Binding-site contacts:
Ligand atom C1 contacts residue ASN560 of chain 1.B at 1.4 Å.
Ligand atom C6 contacts residue VAL555 of chain 1.B at 3.7 Å (hydrophobic).
Ligand atom O6 contacts residue TYR558 of chain 1.B at 3.5 Å.
Ligand atom C1 contacts residue PRO507 of chain 1.B at 3.5 Å (hydrophobic).
Ligand atom O6 contacts residue TYR508 of chain 1.B at 2.8 Å (h-bond).
Ligand atom O4 contacts residue ASP456 of chain 1.B at 2.8 Å (salt-bridge).
Ligand atom O5 contacts residue ASN560 of chain 1.B at 2.3 Å (h-bond).
Ligand atom C6 contacts residue GLU514 of chain 1.B at 3.4 Å.
Ligand atom O4 contacts residue GLY511 of chain 1.B at 3.9 Å.
Ligand atom O4 contacts residue ASN515 of chain 1.B at 3.5 Å.
Ligand atom C7 contacts residue GLU514 of chain 1.B at 3.6 Å.
Ligand atom O7 contacts residue ASN560 of chain 1.B at 3.7 Å.
Ligand atom C6 contacts residue TYR508 of chain 1.B at 3.3 Å (hydrophobic).
Ligand atom O6 contacts residue GLY511 of chain 1.B at 2.7 Å (h-bond).
Ligand atom C5 contacts residue ASN560 of chain 1.B at 3.6 Å.
Ligand atom C7 contacts residue ASN560 of chain 1.B at 3.5 Å.
Ligand atom O6 contacts residue GLU556 of chain 1.B at 2.7 Å (salt-bridge).
Ligand atom C6 contacts residue GLU556 of chain 1.B at 3.7 Å.
Ligand atom O3 contacts residue ASN515 of chain 1.B at 3.7 Å.
Ligand atom C2 contacts residue ASN560 of chain 1.B at 2.5 Å.
Ligand atom C6 contacts residue GLY511 of chain 1.B at 3.5 Å.
Ligand atom O6 contacts residue VAL555 of chain 1.B at 3.7 Å.
Ligand atom C5 contacts residue PRO507 of chain 1.B at 3.8 Å (hydrophobic).
Ligand atom C6 contacts residue VAL552 of chain 1.B at 3.7 Å (hydrophobic).
Ligand atom O6 contacts residue ASN515 of chain 1.B at 3.4 Å (h-bond).
Ligand atom C3 contacts residue ASN560 of chain 1.B at 3.8 Å.
Ligand atom N2 contacts residue ASN560 of chain 1.B at 2.9 Å (h-bond).
Ligand atom C6 contacts residue GLN512 of chain 1.B at 3.7 Å.
Ligand atom O3 contacts residue GLU514 of chain 1.B at 2.5 Å (salt-bridge).
Ligand atom O4 contacts residue GLN512 of chain 1.B at 3.6 Å.
Ligand atom O7 contacts residue TYR559 of chain 1.B at 3.0 Å (h-bond).
Ligand atom O5 contacts residue GLY511 of chain 1.B at 3.4 Å.
Ligand atom O6 contacts residue GLU514 of chain 1.B at 3.8 Å.
Ligand atom C5 contacts residue LEU510 of chain 1.B at 3.7 Å (hydrophobic).
Ligand atom N2 contacts residue GLU514 of chain 1.B at 2.9 Å (salt-bridge).
Ligand atom O5 contacts residue GLU556 of chain 1.B at 3.6 Å.
Ligand atom C8 contacts residue GLU514 of chain 1.B at 3.4 Å.
Ligand atom O7 contacts residue TYR558 of chain 1.B at 3.5 Å.
Ligand atom C2 contacts residue GLU514 of chain 1.B at 3.8 Å.
Ligand atom C3 contacts residue GLU514 of chain 1.B at 3.2 Å.

This protein binds this small molecule.
Small molecule (SMILES): CC(=O)N[C@H]1[C@H](O[C@H]2[C@H](O)[C@@H](NC(C)=O)CO[C@@H]2CO)O[C@H](CO)[C@@H](O[C@@H]2O[C@H](CO[C@@H]3CO[C@H](CO)[C@@H](O)[C@@H]3O)[C@@H](O)[C@H](O[C@H]3O[C@H](CO)[C@@H](O)[C@H](O)[C@@H]3O[C@H]3O[C@H](CO)[C@@H](O)[C@H](O)[C@@H]3O)[C@@H]2O)[C@@H]1O

Sequence of chain 1.B:
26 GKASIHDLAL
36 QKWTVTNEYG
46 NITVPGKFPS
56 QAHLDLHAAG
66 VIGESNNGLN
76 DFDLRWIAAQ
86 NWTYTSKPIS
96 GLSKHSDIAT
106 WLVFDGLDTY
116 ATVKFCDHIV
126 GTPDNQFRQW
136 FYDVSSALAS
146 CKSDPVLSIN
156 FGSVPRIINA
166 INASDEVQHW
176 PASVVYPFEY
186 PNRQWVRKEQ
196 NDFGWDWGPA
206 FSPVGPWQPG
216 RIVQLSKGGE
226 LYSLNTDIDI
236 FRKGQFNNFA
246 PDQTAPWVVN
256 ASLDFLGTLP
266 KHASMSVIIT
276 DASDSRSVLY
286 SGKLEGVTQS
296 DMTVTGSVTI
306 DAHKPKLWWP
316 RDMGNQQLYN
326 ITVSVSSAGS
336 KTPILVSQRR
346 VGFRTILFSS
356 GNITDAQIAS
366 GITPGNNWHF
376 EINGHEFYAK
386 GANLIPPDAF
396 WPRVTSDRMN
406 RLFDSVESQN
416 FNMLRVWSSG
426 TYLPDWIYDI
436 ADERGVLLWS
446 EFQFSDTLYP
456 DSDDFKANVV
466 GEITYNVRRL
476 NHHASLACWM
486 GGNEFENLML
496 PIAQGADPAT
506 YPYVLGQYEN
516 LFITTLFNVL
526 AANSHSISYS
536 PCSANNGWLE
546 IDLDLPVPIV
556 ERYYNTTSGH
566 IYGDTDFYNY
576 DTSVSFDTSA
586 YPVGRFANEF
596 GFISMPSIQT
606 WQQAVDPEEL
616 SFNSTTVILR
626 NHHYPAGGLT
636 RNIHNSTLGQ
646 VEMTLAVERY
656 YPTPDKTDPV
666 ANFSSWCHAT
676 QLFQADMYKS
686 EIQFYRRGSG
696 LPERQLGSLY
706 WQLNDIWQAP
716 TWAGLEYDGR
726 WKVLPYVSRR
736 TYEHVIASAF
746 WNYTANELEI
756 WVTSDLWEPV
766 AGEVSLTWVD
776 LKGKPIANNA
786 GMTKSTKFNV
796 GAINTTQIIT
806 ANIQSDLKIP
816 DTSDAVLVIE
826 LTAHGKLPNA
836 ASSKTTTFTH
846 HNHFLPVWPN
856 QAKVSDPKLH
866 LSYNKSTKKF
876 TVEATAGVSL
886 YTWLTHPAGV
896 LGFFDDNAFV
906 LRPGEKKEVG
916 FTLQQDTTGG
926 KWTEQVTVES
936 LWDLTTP